This protein binds this small molecule.
Small molecule (SMILES): CC(=O)N[C@H]1[C@H](O[C@H]2[C@H](O)[C@@H](NC(C)=O)CO[C@@H]2CO)O[C@H](CO)[C@@H](O)[C@@H]1O

Binding-site contacts:
Ligand atom C6 contacts residue MET389 of chain 2.A at 4.3 Å (hydrophobic).
Ligand atom C1 contacts residue ASN386 of chain 2.A at 1.4 Å.
Ligand atom O5 contacts residue ASN386 of chain 2.A at 2.4 Å (h-bond).
Ligand atom C6 contacts residue GLN382 of chain 2.A at 4.0 Å.
Ligand atom C1 contacts residue SER388 of chain 2.A at 4.0 Å.
Ligand atom C2 contacts residue ASN386 of chain 2.A at 2.4 Å.
Ligand atom C8 contacts residue ASN386 of chain 2.A at 3.5 Å.
Ligand atom C5 contacts residue TYR378 of chain 2.A at 4.1 Å (hydrophobic).
Ligand atom O7 contacts residue ASN386 of chain 2.A at 4.1 Å.
Ligand atom O5 contacts residue MET389 of chain 2.A at 4.1 Å.
Ligand atom C2 contacts residue GLN382 of chain 2.A at 4.2 Å.
Ligand atom O6 contacts residue ASN386 of chain 2.A at 4.3 Å.
Ligand atom C8 contacts residue GLU381 of chain 2.A at 4.3 Å.
Ligand atom N2 contacts residue ASN386 of chain 2.A at 2.9 Å (h-bond).
Ligand atom O5 contacts residue TYR378 of chain 2.A at 3.9 Å.
Ligand atom O7 contacts residue ASP392 of chain 2.A at 4.0 Å.
Ligand atom C7 contacts residue ASN386 of chain 2.A at 3.3 Å.
Ligand atom O6 contacts residue ASP392 of chain 2.A at 3.2 Å (salt-bridge).
Ligand atom O6 contacts residue SER388 of chain 2.A at 4.2 Å.
Ligand atom O7 contacts residue GLU381 of chain 2.A at 4.2 Å.
Ligand atom C5 contacts residue ASN386 of chain 2.A at 3.7 Å.
Ligand atom C4 contacts residue TYR378 of chain 2.A at 4.0 Å (hydrophobic).
Ligand atom C3 contacts residue TYR378 of chain 2.A at 4.3 Å (hydrophobic).
Ligand atom C1 contacts residue TYR378 of chain 2.A at 3.9 Å (hydrophobic).
Ligand atom C3 contacts residue ASN386 of chain 2.A at 3.8 Å.
Ligand atom O6 contacts residue MET389 of chain 2.A at 3.0 Å.
Ligand atom C8 contacts residue GLN382 of chain 2.A at 3.7 Å.
Ligand atom C6 contacts residue ASP392 of chain 2.A at 3.7 Å.
Ligand atom O6 contacts residue TYR393 of chain 2.A at 3.9 Å.
Ligand atom C6 contacts residue TYR378 of chain 2.A at 3.8 Å (hydrophobic).
Ligand atom O5 contacts residue SER388 of chain 2.A at 4.0 Å.
Ligand atom C5 contacts residue SER388 of chain 2.A at 4.0 Å.
Ligand atom N2 contacts residue GLN382 of chain 2.A at 4.4 Å.
Ligand atom O6 contacts residue TYR378 of chain 2.A at 4.2 Å.
Ligand atom O7 contacts residue GLN382 of chain 2.A at 3.3 Å.
Ligand atom O6 contacts residue GLN382 of chain 2.A at 2.8 Å (h-bond).
Ligand atom C4 contacts residue ASN386 of chain 2.A at 4.2 Å.
Ligand atom C1 contacts residue GLN382 of chain 2.A at 4.2 Å.
Ligand atom C5 contacts residue ASP392 of chain 2.A at 4.1 Å.
Ligand atom C7 contacts residue GLN382 of chain 2.A at 3.7 Å.

Sequence of chain 2.A:
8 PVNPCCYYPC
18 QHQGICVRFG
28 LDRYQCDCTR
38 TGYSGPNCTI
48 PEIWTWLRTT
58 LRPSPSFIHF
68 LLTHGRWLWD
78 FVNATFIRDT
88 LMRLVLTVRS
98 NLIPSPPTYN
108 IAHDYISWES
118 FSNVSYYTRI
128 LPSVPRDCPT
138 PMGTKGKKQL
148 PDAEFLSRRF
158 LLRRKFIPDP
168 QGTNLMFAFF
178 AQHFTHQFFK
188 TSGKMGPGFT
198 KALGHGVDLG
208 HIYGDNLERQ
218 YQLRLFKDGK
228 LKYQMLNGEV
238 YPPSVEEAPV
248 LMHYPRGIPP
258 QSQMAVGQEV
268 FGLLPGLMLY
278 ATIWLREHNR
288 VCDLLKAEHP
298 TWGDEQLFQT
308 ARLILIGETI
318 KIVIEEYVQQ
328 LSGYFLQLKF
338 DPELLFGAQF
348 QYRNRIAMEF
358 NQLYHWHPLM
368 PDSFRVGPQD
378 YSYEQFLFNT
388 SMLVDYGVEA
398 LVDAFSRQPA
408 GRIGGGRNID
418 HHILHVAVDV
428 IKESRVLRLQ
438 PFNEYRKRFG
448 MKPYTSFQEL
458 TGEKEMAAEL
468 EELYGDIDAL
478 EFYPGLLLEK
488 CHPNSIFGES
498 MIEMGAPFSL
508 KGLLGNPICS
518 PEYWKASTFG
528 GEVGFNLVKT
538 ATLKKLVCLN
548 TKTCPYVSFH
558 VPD